The protein below binds the small molecule below.
Small molecule (SMILES): Nc1ncnc2c1ncn2[C@H]1C[C@H](O)[C@@H](CO[P](=O)(O)O[P](=O)(O)OP(=O)(O)O)O1

Binding-site contacts:
Ligand atom O2G contacts residue ASP112 of chain 1.A at 3.5 Å (salt-bridge).
Ligand atom O1B contacts residue ARG74 of chain 1.A at 3.0 Å (salt-bridge).
Ligand atom N1 contacts residue LEU76 of chain 1.A at 3.8 Å.
Ligand atom C3' contacts residue ARG74 of chain 1.A at 3.3 Å.
Ligand atom C5 contacts residue ARG74 of chain 1.A at 3.7 Å.
Ligand atom O2G contacts residue MG1 of chain 1.K at 2.1 Å.
Ligand atom N7 contacts residue ARG74 of chain 1.A at 3.6 Å.
Ligand atom PG contacts residue LYS67 of chain 1.A at 3.1 Å.
Ligand atom O3G contacts residue LYS67 of chain 1.A at 2.7 Å (salt-bridge).
Ligand atom C1' contacts residue TYR117 of chain 1.A at 3.7 Å (hydrophobic).
Ligand atom O3B contacts residue ASP115 of chain 1.A at 3.5 Å (salt-bridge).
Ligand atom O2B contacts residue ASP115 of chain 1.A at 3.6 Å (salt-bridge).
Ligand atom O1A contacts residue MG1 of chain 1.K at 2.2 Å.
Ligand atom O3' contacts residue TYR117 of chain 1.A at 3.2 Å.
Ligand atom O5' contacts residue ARG74 of chain 1.A at 2.8 Å (salt-bridge).
Ligand atom O2G contacts residue GLY114 of chain 1.A at 3.4 Å.
Ligand atom O1A contacts residue ASP112 of chain 1.A at 3.5 Å (salt-bridge).
Ligand atom N9 contacts residue ARG74 of chain 1.A at 3.8 Å.
Ligand atom O1A contacts residue ASP187 of chain 1.A at 2.6 Å (salt-bridge).
Ligand atom C2' contacts residue TYR117 of chain 1.A at 3.4 Å (hydrophobic).
Ligand atom O2A contacts residue ARG74 of chain 1.A at 3.5 Å (salt-bridge).
Ligand atom PG contacts residue MG1 of chain 1.K at 3.3 Å.
Ligand atom O2B contacts residue MG1 of chain 1.K at 2.2 Å.
Ligand atom PB contacts residue MG1 of chain 1.K at 3.3 Å.
Ligand atom C5' contacts residue ASP187 of chain 1.A at 3.5 Å.
Ligand atom O1G contacts residue LYS67 of chain 1.A at 3.4 Å (salt-bridge).
Ligand atom PB contacts residue ARG74 of chain 1.A at 3.5 Å.
Ligand atom C2' contacts residue ARG74 of chain 1.A at 3.8 Å.
Ligand atom C8 contacts residue ARG74 of chain 1.A at 3.4 Å.
Ligand atom C5' contacts residue ARG74 of chain 1.A at 3.8 Å.
Ligand atom O3A contacts residue ARG74 of chain 1.A at 2.7 Å (salt-bridge).
Ligand atom O3A contacts residue MG1 of chain 1.K at 3.5 Å.
Ligand atom O3B contacts residue MG1 of chain 1.K at 3.7 Å.
Ligand atom O2G contacts residue VAL113 of chain 1.A at 2.8 Å (h-bond).
Ligand atom PA contacts residue MG1 of chain 1.K at 3.4 Å.
Ligand atom O2B contacts residue ALA116 of chain 1.A at 3.6 Å (h-bond).
Ligand atom O2B contacts residue ASP187 of chain 1.A at 3.2 Å (salt-bridge).
Ligand atom O2B contacts residue VAL113 of chain 1.A at 3.3 Å (h-bond).
Ligand atom O3B contacts residue LYS67 of chain 1.A at 2.8 Å (salt-bridge).
Ligand atom PA contacts residue ARG74 of chain 1.A at 3.1 Å.

Sequence of chain 1.A:
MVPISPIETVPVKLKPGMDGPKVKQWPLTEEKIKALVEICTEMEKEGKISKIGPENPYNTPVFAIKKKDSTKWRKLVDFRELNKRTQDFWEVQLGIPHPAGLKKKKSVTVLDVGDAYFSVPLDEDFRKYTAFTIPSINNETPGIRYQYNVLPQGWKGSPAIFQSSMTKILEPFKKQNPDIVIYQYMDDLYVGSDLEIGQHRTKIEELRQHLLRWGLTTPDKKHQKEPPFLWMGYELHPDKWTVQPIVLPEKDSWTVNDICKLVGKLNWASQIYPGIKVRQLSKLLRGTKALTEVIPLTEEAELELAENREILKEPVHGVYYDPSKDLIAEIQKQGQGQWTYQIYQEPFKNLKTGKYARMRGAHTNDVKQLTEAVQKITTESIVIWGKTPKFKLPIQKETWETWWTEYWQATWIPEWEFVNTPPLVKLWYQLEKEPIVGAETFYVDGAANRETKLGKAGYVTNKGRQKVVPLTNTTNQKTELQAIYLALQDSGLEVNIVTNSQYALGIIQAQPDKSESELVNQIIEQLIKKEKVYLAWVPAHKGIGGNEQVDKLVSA